This protein binds this small molecule.
Small molecule (SMILES): O=C(O)[C@@](O)(COP(=O)(O)O)[C@H](O)[C@H](O)COP(=O)(O)O

Binding-site contacts:
Ligand atom O2P contacts residue THR65 of chain 2.C at 3.5 Å (h-bond).
Ligand atom O7 contacts residue GLU60 of chain 2.C at 2.6 Å (salt-bridge).
Ligand atom O6 contacts residue ASN123 of chain 2.C at 3.1 Å (h-bond).
Ligand atom P1 contacts residue LYS334 of chain 1.C at 3.6 Å.
Ligand atom C1 contacts residue SER379 of chain 1.C at 3.6 Å.
Ligand atom O1 contacts residue LYS334 of chain 1.C at 3.6 Å.
Ligand atom O6P contacts residue HIS327 of chain 1.C at 3.5 Å.
Ligand atom O2 contacts residue LYS175 of chain 1.C at 2.9 Å (salt-bridge).
Ligand atom O5 contacts residue LEU335 of chain 1.C at 3.3 Å.
Ligand atom O3P contacts residue THR65 of chain 2.C at 2.6 Å (h-bond).
Ligand atom C5 contacts residue ASN123 of chain 2.C at 3.5 Å.
Ligand atom O2P contacts residue GLY381 of chain 1.C at 2.8 Å (h-bond).
Ligand atom O4 contacts residue SER379 of chain 1.C at 3.1 Å (h-bond).
Ligand atom O2P contacts residue GLY380 of chain 1.C at 3.3 Å.
Ligand atom O4P contacts residue SER379 of chain 1.C at 3.5 Å (h-bond).
Ligand atom O5P contacts residue LEU335 of chain 1.C at 3.5 Å.
Ligand atom O2P contacts residue LYS334 of chain 1.C at 2.8 Å (salt-bridge).
Ligand atom O2 contacts residue ASP203 of chain 1.C at 2.9 Å (salt-bridge).
Ligand atom O3 contacts residue HIS327 of chain 1.C at 3.4 Å.
Ligand atom O6 contacts residue LYS177 of chain 1.C at 2.8 Å (salt-bridge).
Ligand atom O4P contacts residue HIS327 of chain 1.C at 2.7 Å (h-bond).
Ligand atom O7 contacts residue LYS334 of chain 1.C at 3.0 Å (salt-bridge).
Ligand atom O4 contacts residue GLY380 of chain 1.C at 3.5 Å (h-bond).
Ligand atom C contacts residue GLU60 of chain 2.C at 3.2 Å.
Ligand atom O3P contacts residue GLY403 of chain 1.C at 3.6 Å.
Ligand atom O2P contacts residue TRP66 of chain 2.C at 3.3 Å.
Ligand atom O6 contacts residue GLU60 of chain 2.C at 3.2 Å (salt-bridge).
Ligand atom O1 contacts residue LYS175 of chain 1.C at 3.1 Å (salt-bridge).
Ligand atom O1P contacts residue GLY403 of chain 1.C at 2.9 Å (h-bond).
Ligand atom O3P contacts residue LYS175 of chain 1.C at 3.4 Å.
Ligand atom O3 contacts residue SER379 of chain 1.C at 2.9 Å (h-bond).
Ligand atom C2 contacts residue LYS175 of chain 1.C at 3.6 Å.
Ligand atom O5P contacts residue ARG295 of chain 1.C at 2.9 Å (salt-bridge).
Ligand atom C contacts residue ASN123 of chain 2.C at 3.5 Å.
Ligand atom O6P contacts residue ARG295 of chain 1.C at 2.9 Å (salt-bridge).
Ligand atom C3 contacts residue GLU204 of chain 1.C at 3.6 Å.
Ligand atom O3P contacts residue GLY404 of chain 1.C at 2.8 Å (h-bond).
Ligand atom C contacts residue LYS175 of chain 1.C at 3.6 Å.
Ligand atom O6 contacts residue LYS175 of chain 1.C at 3.4 Å (salt-bridge).
Ligand atom P1 contacts residue THR65 of chain 2.C at 3.4 Å.

Sequence of chain 2.C:
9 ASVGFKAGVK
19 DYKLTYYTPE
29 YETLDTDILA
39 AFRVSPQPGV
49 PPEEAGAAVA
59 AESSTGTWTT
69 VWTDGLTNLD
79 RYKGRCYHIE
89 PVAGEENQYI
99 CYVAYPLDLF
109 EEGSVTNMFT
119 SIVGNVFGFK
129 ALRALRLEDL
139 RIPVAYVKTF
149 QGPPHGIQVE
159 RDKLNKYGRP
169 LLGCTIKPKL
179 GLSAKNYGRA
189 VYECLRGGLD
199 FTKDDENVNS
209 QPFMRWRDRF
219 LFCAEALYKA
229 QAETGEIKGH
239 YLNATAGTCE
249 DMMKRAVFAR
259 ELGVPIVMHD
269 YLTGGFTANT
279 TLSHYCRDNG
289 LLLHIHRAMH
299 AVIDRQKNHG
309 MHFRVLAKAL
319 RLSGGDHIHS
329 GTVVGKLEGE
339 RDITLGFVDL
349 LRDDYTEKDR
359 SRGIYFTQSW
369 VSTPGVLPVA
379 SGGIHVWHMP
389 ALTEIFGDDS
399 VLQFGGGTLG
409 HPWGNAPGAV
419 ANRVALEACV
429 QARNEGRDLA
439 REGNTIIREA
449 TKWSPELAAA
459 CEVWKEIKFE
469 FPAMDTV

Sequence of chain 1.C:
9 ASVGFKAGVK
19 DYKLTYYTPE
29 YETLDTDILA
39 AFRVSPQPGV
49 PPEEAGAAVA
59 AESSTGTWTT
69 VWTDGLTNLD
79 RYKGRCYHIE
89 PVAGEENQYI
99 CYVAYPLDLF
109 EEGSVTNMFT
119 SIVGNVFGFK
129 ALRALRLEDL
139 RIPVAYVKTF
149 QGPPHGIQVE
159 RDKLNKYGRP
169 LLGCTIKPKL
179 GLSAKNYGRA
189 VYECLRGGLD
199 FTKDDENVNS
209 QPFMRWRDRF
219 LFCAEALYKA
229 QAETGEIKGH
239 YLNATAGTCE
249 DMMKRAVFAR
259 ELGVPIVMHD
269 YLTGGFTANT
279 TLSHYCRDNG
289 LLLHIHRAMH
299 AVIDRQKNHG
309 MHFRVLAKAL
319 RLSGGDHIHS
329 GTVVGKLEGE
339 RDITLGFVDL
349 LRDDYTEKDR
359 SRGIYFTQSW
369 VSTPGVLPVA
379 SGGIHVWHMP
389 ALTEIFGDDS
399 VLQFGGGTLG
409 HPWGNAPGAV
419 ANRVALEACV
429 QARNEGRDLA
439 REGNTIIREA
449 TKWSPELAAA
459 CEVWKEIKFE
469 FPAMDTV